Sequence of chain 1.C:
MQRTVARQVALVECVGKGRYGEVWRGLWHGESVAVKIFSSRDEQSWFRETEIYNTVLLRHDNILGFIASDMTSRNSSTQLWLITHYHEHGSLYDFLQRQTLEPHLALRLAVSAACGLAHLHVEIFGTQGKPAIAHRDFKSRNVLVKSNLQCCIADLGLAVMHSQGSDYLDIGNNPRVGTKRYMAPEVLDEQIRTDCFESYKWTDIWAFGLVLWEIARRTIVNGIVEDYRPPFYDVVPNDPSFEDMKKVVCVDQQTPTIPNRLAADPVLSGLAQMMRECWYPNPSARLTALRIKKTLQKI

A small-molecule ligand and the protein it binds are described below.
Small molecule (SMILES): c1ccc2c(-c3cnn4cc(-c5ccc(N6CCNCC6)cc5)cnc34)ccnc2c1

Binding-site contacts:
Ligand atom CAV contacts residue VAL16 of chain 1.C at 3.4 Å (hydrophobic).
Ligand atom CBC contacts residue LEU145 of chain 1.C at 3.8 Å (hydrophobic).
Ligand atom CAM contacts residue TYR87 of chain 1.C at 3.7 Å (hydrophobic).
Ligand atom CAF contacts residue TYR87 of chain 1.C at 3.3 Å (hydrophobic).
Ligand atom CAD contacts residue THR85 of chain 1.C at 3.4 Å.
Ligand atom CAM contacts residue HIS88 of chain 1.C at 3.5 Å.
Ligand atom NAR contacts residue LYS37 of chain 1.C at 3.8 Å.
Ligand atom CAF contacts residue GLY91 of chain 1.C at 3.9 Å.
Ligand atom CAB contacts residue ARG142 of chain 1.C at 3.5 Å.
Ligand atom CAM contacts residue LEU145 of chain 1.C at 3.9 Å (hydrophobic).
Ligand atom CAG contacts residue VAL16 of chain 1.C at 3.5 Å (hydrophobic).
Ligand atom CAH contacts residue TYR87 of chain 1.C at 3.5 Å (hydrophobic).
Ligand atom CAG contacts residue ASP95 of chain 1.C at 3.8 Å.
Ligand atom CAQ contacts residue GLU89 of chain 1.C at 3.7 Å.
Ligand atom CAD contacts residue ALA35 of chain 1.C at 3.8 Å (hydrophobic).
Ligand atom CAL contacts residue HIS86 of chain 1.C at 3.5 Å.
Ligand atom CAE contacts residue GLY91 of chain 1.C at 3.8 Å.
Ligand atom CAV contacts residue GLY91 of chain 1.C at 3.7 Å.
Ligand atom CAD contacts residue LEU65 of chain 1.C at 3.7 Å (hydrophobic).
Ligand atom CAF contacts residue HIS88 of chain 1.C at 3.8 Å.
Ligand atom CAC contacts residue LEU65 of chain 1.C at 3.8 Å (hydrophobic).
Ligand atom CAA contacts residue ARG142 of chain 1.C at 3.8 Å.
Ligand atom NAS contacts residue VAL24 of chain 1.C at 3.3 Å.
Ligand atom CAZ contacts residue ALA35 of chain 1.C at 3.8 Å (hydrophobic).
Ligand atom CAK contacts residue VAL24 of chain 1.C at 3.8 Å (hydrophobic).
Ligand atom CAA contacts residue ASN143 of chain 1.C at 3.7 Å.
Ligand atom NAT contacts residue HIS88 of chain 1.C at 3.6 Å (h-bond).
Ligand atom CAH contacts residue GLU89 of chain 1.C at 3.5 Å.
Ligand atom CAL contacts residue ALA35 of chain 1.C at 3.4 Å (hydrophobic).
Ligand atom CAL contacts residue LEU145 of chain 1.C at 3.8 Å (hydrophobic).
Ligand atom CAE contacts residue VAL16 of chain 1.C at 3.6 Å (hydrophobic).
Ligand atom CAJ contacts residue LEU145 of chain 1.C at 3.8 Å (hydrophobic).
Ligand atom NAT contacts residue LEU145 of chain 1.C at 3.6 Å.
Ligand atom CAF contacts residue VAL16 of chain 1.C at 3.7 Å (hydrophobic).
Ligand atom NAT contacts residue ALA35 of chain 1.C at 3.7 Å.
Ligand atom CAW contacts residue VAL16 of chain 1.C at 3.7 Å (hydrophobic).
Ligand atom NBE contacts residue LEU145 of chain 1.C at 3.5 Å.
Ligand atom CBC contacts residue VAL24 of chain 1.C at 3.7 Å (hydrophobic).
Ligand atom CAH contacts residue VAL16 of chain 1.C at 3.8 Å (hydrophobic).
Ligand atom CAK contacts residue VAL16 of chain 1.C at 3.9 Å (hydrophobic).